A protein and the small-molecule ligand that binds it are described below.
Small molecule (SMILES): CN1C(=O)[C@@H](NC(=O)c2nnc(Cc3ccccc3)[nH]2)COc2ccc(C#CC3CCOCC3)cc21

Sequence of chain 1.A:
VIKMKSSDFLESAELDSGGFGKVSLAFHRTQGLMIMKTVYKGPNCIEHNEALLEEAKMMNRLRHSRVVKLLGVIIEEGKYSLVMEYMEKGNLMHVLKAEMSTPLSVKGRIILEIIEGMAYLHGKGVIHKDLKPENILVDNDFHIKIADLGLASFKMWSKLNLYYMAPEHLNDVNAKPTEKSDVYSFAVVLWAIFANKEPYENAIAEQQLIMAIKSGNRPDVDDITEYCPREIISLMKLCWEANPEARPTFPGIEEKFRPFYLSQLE

Binding-site contacts:
Ligand atom C7 contacts residue MET95 of chain 1.A at 3.7 Å (hydrophobic).
Ligand atom C9 contacts residue LEU162 of chain 1.A at 3.5 Å (hydrophobic).
Ligand atom C1 contacts residue LEU160 of chain 1.A at 3.3 Å (hydrophobic).
Ligand atom O2 contacts residue LEU81 of chain 1.A at 3.2 Å.
Ligand atom C20 contacts residue LEU73 of chain 1.A at 3.7 Å (hydrophobic).
Ligand atom C10 contacts residue MET95 of chain 1.A at 3.5 Å (hydrophobic).
Ligand atom C6 contacts residue LYS48 of chain 1.A at 3.7 Å.
Ligand atom C17 contacts residue LEU132 of chain 1.A at 3.8 Å (hydrophobic).
Ligand atom C20 contacts residue MET70 of chain 1.A at 3.4 Å (hydrophobic).
Ligand atom C13 contacts residue VAL79 of chain 1.A at 3.4 Å (hydrophobic).
Ligand atom C2 contacts residue LEU160 of chain 1.A at 3.6 Å (hydrophobic).
Ligand atom O4 contacts residue GLY101 of chain 1.A at 3.8 Å.
Ligand atom C14 contacts residue VAL78 of chain 1.A at 3.7 Å (hydrophobic).
Ligand atom N5 contacts residue ASP159 of chain 1.A at 3.3 Å (salt-bridge).
Ligand atom C3 contacts residue VAL34 of chain 1.A at 3.7 Å (hydrophobic).
Ligand atom C16 contacts residue ILE157 of chain 1.A at 3.6 Å (hydrophobic).
Ligand atom C3 contacts residue LEU160 of chain 1.A at 3.5 Å (hydrophobic).
Ligand atom N3 contacts residue VAL79 of chain 1.A at 3.6 Å.
Ligand atom N4 contacts residue VAL79 of chain 1.A at 3.5 Å (h-bond).
Ligand atom N5 contacts residue VAL79 of chain 1.A at 3.5 Å.
Ligand atom C9 contacts residue LEU93 of chain 1.A at 3.8 Å (hydrophobic).
Ligand atom N3 contacts residue PHE165 of chain 1.A at 3.6 Å.
Ligand atom O3 contacts residue ALA158 of chain 1.A at 3.7 Å.
Ligand atom C23 contacts residue SER28 of chain 1.A at 3.6 Å.
Ligand atom C19 contacts residue MET70 of chain 1.A at 3.8 Å (hydrophobic).
Ligand atom O3 contacts residue LEU160 of chain 1.A at 3.4 Å.
Ligand atom O1 contacts residue LYS48 of chain 1.A at 3.8 Å.
Ligand atom C17 contacts residue HIS139 of chain 1.A at 3.7 Å.
Ligand atom N1 contacts residue MET95 of chain 1.A at 3.7 Å.
Ligand atom C4 contacts residue LEU160 of chain 1.A at 3.8 Å (hydrophobic).
Ligand atom O2 contacts residue LEU93 of chain 1.A at 3.5 Å.
Ligand atom O3 contacts residue ASP159 of chain 1.A at 3.0 Å (salt-bridge).
Ligand atom C10 contacts residue LEU93 of chain 1.A at 3.5 Å (hydrophobic).
Ligand atom C19 contacts residue SER164 of chain 1.A at 3.8 Å.
Ligand atom C14 contacts residue VAL79 of chain 1.A at 3.1 Å (hydrophobic).
Ligand atom C4 contacts residue MET95 of chain 1.A at 3.7 Å (hydrophobic).
Ligand atom C12 contacts residue VAL79 of chain 1.A at 3.4 Å (hydrophobic).
Ligand atom C10 contacts residue ILE46 of chain 1.A at 3.4 Å (hydrophobic).
Ligand atom C25 contacts residue ASP27 of chain 1.A at 3.6 Å.
Ligand atom O2 contacts residue MET95 of chain 1.A at 3.6 Å.